Binding-site contacts:
Ligand atom C8 contacts residue LYS90 of chain 1.NA at 4.2 Å.
Ligand atom O5 contacts residue LYS90 of chain 1.NA at 4.1 Å.
Ligand atom O16 contacts residue LYS90 of chain 1.NA at 4.0 Å.

A protein and the small-molecule ligand that binds it are described below.
Small molecule (SMILES): CC[C@H]1OC(=O)[C@H](C)C(=O)[C@H](C)[C@@H](O[C@@H]2O[C@H](C)C[C@H](N(C)C)[C@H]2O)[C@](C)(OC)C[C@@H](C)C(=O)[C@H](C)[C@H]2N(CCCCn3cnc(-c4cccnc4)c3)C(=O)O[C@]12C

Sequence of chain 1.NA:
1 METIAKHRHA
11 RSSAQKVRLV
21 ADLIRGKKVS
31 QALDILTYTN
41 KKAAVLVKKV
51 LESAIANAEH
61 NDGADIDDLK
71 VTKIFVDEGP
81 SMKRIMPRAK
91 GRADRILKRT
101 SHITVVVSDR